Sequence of chain 1.A:
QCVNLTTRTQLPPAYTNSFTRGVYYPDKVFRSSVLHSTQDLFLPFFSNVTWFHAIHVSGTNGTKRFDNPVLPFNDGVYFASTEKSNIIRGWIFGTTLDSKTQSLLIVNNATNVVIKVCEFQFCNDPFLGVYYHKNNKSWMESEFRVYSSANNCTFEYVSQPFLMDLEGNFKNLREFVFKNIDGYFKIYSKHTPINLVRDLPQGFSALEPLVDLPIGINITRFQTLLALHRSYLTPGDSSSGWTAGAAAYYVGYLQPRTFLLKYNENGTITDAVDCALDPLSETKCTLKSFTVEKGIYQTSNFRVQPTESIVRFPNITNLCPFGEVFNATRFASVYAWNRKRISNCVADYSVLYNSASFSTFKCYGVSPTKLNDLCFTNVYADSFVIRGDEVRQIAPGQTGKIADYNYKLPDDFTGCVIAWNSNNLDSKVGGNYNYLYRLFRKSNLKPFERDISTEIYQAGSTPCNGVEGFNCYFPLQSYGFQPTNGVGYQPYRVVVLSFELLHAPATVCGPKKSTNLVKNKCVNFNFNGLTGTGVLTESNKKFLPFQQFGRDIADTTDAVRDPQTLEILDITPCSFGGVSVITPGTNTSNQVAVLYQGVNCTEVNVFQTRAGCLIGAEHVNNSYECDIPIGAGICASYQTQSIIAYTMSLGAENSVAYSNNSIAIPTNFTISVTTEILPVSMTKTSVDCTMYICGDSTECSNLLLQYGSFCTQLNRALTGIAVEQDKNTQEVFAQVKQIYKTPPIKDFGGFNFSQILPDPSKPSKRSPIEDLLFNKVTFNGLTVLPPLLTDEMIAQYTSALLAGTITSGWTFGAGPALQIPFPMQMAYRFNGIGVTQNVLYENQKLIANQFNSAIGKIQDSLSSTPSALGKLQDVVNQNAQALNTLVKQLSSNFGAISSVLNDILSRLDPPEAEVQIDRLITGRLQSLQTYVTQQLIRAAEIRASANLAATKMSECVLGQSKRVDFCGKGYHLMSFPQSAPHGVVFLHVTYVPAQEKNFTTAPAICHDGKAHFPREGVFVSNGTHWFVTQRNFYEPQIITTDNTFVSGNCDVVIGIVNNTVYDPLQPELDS

This protein binds this small molecule.
Small molecule (SMILES): CC(=O)N[C@@H]1[C@@H](O)[C@H](O)[C@@H](CO)O[C@H]1O

Binding-site contacts:
Ligand atom C3 contacts residue GLN567 of chain 1.A at 3.3 Å.
Ligand atom C4 contacts residue ASN318 of chain 1.A at 4.2 Å.
Ligand atom C7 contacts residue ASN318 of chain 1.A at 3.8 Å.
Ligand atom C5 contacts residue ASN318 of chain 1.A at 3.7 Å.
Ligand atom C2 contacts residue GLN567 of chain 1.A at 3.9 Å.
Ligand atom C7 contacts residue GLN567 of chain 1.A at 4.2 Å.
Ligand atom O3 contacts residue GLN567 of chain 1.A at 3.6 Å (h-bond).
Ligand atom N2 contacts residue ASN318 of chain 1.A at 2.8 Å (h-bond).
Ligand atom C4 contacts residue GLN567 of chain 1.A at 4.4 Å.
Ligand atom C1 contacts residue GLN567 of chain 1.A at 4.5 Å.
Ligand atom C3 contacts residue ASN318 of chain 1.A at 3.8 Å.
Ligand atom O5 contacts residue ASN318 of chain 1.A at 2.4 Å (h-bond).
Ligand atom O7 contacts residue ASN318 of chain 1.A at 4.3 Å.
Ligand atom C2 contacts residue ASN318 of chain 1.A at 2.4 Å.
Ligand atom N2 contacts residue GLN567 of chain 1.A at 3.5 Å (h-bond).
Ligand atom C8 contacts residue PRO566 of chain 1.A at 4.4 Å (hydrophobic).
Ligand atom C1 contacts residue ASN318 of chain 1.A at 1.4 Å.
Ligand atom N2 contacts residue PRO566 of chain 1.A at 4.3 Å.